Sequence of chain 1.A:
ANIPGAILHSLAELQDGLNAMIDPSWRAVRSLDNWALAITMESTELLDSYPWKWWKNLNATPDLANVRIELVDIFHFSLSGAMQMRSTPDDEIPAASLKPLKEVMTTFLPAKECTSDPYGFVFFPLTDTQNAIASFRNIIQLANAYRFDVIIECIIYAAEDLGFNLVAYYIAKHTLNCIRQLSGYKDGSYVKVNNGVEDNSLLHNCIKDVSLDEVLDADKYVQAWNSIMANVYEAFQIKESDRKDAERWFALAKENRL

A small-molecule ligand and the protein it binds are described below.
Small molecule (SMILES): O=c1ccn([C@H]2C[C@H](O)[C@@H](CO)O2)c(=O)[nH]1

Sequence of chain 1.B:
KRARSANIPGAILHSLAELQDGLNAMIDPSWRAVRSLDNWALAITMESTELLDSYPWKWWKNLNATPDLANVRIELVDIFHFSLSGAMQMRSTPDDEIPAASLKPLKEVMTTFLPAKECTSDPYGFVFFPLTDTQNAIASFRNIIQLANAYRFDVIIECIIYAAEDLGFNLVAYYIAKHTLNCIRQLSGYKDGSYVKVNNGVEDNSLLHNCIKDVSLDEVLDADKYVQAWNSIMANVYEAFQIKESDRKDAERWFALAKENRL

Binding-site contacts:
Ligand atom C5 contacts residue TRP63 of chain 1.B at 3.5 Å (hydrophobic).
Ligand atom O2 contacts residue HIS85 of chain 1.A at 3.4 Å.
Ligand atom C4' contacts residue ASN186 of chain 1.A at 3.4 Å.
Ligand atom C5 contacts residue TRP64 of chain 1.B at 3.6 Å (hydrophobic).
Ligand atom O5' contacts residue LYS182 of chain 1.A at 3.9 Å.
Ligand atom C5 contacts residue ILE31 of chain 1.A at 3.6 Å (hydrophobic).
Ligand atom O4' contacts residue ASN186 of chain 1.A at 3.5 Å (h-bond).
Ligand atom O4 contacts residue TRP63 of chain 1.B at 3.0 Å (h-bond).
Ligand atom O2 contacts residue ASN28 of chain 1.A at 3.8 Å.
Ligand atom O5' contacts residue ASP82 of chain 1.A at 3.4 Å.
Ligand atom C4 contacts residue TRP63 of chain 1.B at 3.7 Å (hydrophobic).
Ligand atom N3 contacts residue GLN24 of chain 1.A at 3.8 Å.
Ligand atom O5' contacts residue GLU51 of chain 1.A at 3.0 Å (salt-bridge).
Ligand atom O2 contacts residue GLN24 of chain 1.A at 3.1 Å (h-bond).
Ligand atom C5' contacts residue GLU51 of chain 1.A at 3.9 Å.
Ligand atom N1 contacts residue PHE86 of chain 1.A at 3.9 Å.
Ligand atom O4 contacts residue TRP44 of chain 1.A at 3.6 Å.
Ligand atom C5 contacts residue PHE86 of chain 1.A at 3.9 Å (hydrophobic).
Ligand atom O3' contacts residue HIS85 of chain 1.A at 3.8 Å.
Ligand atom C4 contacts residue ILE31 of chain 1.A at 3.5 Å (hydrophobic).
Ligand atom N3 contacts residue ASN28 of chain 1.A at 2.9 Å (h-bond).
Ligand atom C2' contacts residue PHE86 of chain 1.A at 3.5 Å (hydrophobic).
Ligand atom C1' contacts residue ASN186 of chain 1.A at 3.5 Å.
Ligand atom N3 contacts residue ILE31 of chain 1.A at 3.9 Å.
Ligand atom C5' contacts residue SO41 of chain 1.F at 3.6 Å.
Ligand atom C3' contacts residue ASN186 of chain 1.A at 3.9 Å.
Ligand atom C6 contacts residue TRP64 of chain 1.B at 3.6 Å (hydrophobic).
Ligand atom O2 contacts residue LEU27 of chain 1.A at 3.2 Å.
Ligand atom O4 contacts residue ASN28 of chain 1.A at 3.4 Å (h-bond).
Ligand atom O3' contacts residue ASP82 of chain 1.A at 2.6 Å (salt-bridge).
Ligand atom C2' contacts residue HIS85 of chain 1.A at 3.7 Å.
Ligand atom C3' contacts residue ASP82 of chain 1.A at 3.5 Å.
Ligand atom C2 contacts residue ASN28 of chain 1.A at 3.8 Å.
Ligand atom O4 contacts residue ILE31 of chain 1.A at 3.8 Å.
Ligand atom C4 contacts residue ASN28 of chain 1.A at 3.6 Å.
Ligand atom O3' contacts residue ASN186 of chain 1.A at 3.2 Å (h-bond).
Ligand atom C6 contacts residue PHE86 of chain 1.A at 3.7 Å (hydrophobic).
Ligand atom C2 contacts residue GLN24 of chain 1.A at 3.9 Å.
Ligand atom O5' contacts residue SO41 of chain 1.F at 3.5 Å (h-bond).
Ligand atom O3' contacts residue LYS182 of chain 1.A at 3.8 Å.